This small molecule binds to this protein.
Small molecule (SMILES): OC[C@H]1O[C@H](OC[C@H]2O[C@H](O)[C@@H](O)[C@@H](O[C@H]3O[C@H](CO)[C@@H](O)[C@H](O)[C@@H]3O)[C@@H]2O)[C@@H](O)[C@@H](O)[C@@H]1O

Sequence of chain 1.P:
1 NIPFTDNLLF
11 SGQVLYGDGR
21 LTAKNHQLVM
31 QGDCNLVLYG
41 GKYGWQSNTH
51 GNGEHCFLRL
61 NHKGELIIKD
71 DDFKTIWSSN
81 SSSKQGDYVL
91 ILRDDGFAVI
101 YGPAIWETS

Binding-site contacts:
Ligand atom C5 contacts residue ASP33 of chain 1.P at 3.3 Å.
Ligand atom C5 contacts residue ASN35 of chain 1.P at 3.9 Å.
Ligand atom C2 contacts residue GLN31 of chain 1.P at 3.8 Å.
Ligand atom C2 contacts residue ASN35 of chain 1.P at 3.9 Å.
Ligand atom O3 contacts residue TYR39 of chain 1.P at 3.6 Å.
Ligand atom C1 contacts residue GLN31 of chain 1.P at 4.1 Å.
Ligand atom C2 contacts residue ASP33 of chain 1.P at 3.3 Å.
Ligand atom C1 contacts residue ASN35 of chain 1.P at 3.6 Å.
Ligand atom O2 contacts residue ASN35 of chain 1.P at 3.0 Å (h-bond).
Ligand atom C6 contacts residue HIS50 of chain 1.P at 3.8 Å.
Ligand atom O2 contacts residue ASP33 of chain 1.P at 2.6 Å (salt-bridge).
Ligand atom O4 contacts residue TYR43 of chain 1.P at 2.7 Å (h-bond).
Ligand atom C6 contacts residue GLN46 of chain 1.P at 3.6 Å.
Ligand atom C6 contacts residue LEU38 of chain 1.P at 3.5 Å (hydrophobic).
Ligand atom O5 contacts residue ASN35 of chain 1.P at 3.0 Å (h-bond).
Ligand atom C4 contacts residue ASP33 of chain 1.P at 3.8 Å.
Ligand atom O2 contacts residue GLN31 of chain 1.P at 3.2 Å (h-bond).
Ligand atom O4 contacts residue GLY44 of chain 1.P at 3.2 Å.
Ligand atom O4 contacts residue TYR39 of chain 1.P at 2.9 Å (h-bond).
Ligand atom C6 contacts residue GLY44 of chain 1.P at 4.0 Å.
Ligand atom C6 contacts residue VAL37 of chain 1.P at 3.5 Å (hydrophobic).
Ligand atom O5 contacts residue GLN46 of chain 1.P at 3.4 Å (h-bond).
Ligand atom C4 contacts residue TYR43 of chain 1.P at 3.3 Å (hydrophobic).
Ligand atom O4 contacts residue ASP33 of chain 1.P at 3.3 Å (salt-bridge).
Ligand atom C3 contacts residue GLN31 of chain 1.P at 3.4 Å.
Ligand atom C6 contacts residue TRP45 of chain 1.P at 4.0 Å (hydrophobic).
Ligand atom C2 contacts residue TYR39 of chain 1.P at 3.9 Å (hydrophobic).
Ligand atom O3 contacts residue GLN31 of chain 1.P at 3.0 Å (h-bond).
Ligand atom O6 contacts residue GLY44 of chain 1.P at 4.0 Å.
Ligand atom O2 contacts residue HIS50 of chain 1.P at 3.9 Å.
Ligand atom O6 contacts residue GLN46 of chain 1.P at 3.4 Å.
Ligand atom C6 contacts residue ASP33 of chain 1.P at 3.4 Å.
Ligand atom C3 contacts residue GLN46 of chain 1.P at 4.0 Å.
Ligand atom O4 contacts residue TRP45 of chain 1.P at 3.2 Å (h-bond).
Ligand atom C4 contacts residue TYR39 of chain 1.P at 3.6 Å (hydrophobic).
Ligand atom O6 contacts residue TYR43 of chain 1.P at 3.8 Å.
Ligand atom O3 contacts residue ASP33 of chain 1.P at 3.9 Å.
Ligand atom C5 contacts residue VAL37 of chain 1.P at 3.9 Å (hydrophobic).
Ligand atom C1 contacts residue TYR39 of chain 1.P at 4.0 Å (hydrophobic).
Ligand atom C6 contacts residue ASN35 of chain 1.P at 3.9 Å.